Sequence of chain 3.A:
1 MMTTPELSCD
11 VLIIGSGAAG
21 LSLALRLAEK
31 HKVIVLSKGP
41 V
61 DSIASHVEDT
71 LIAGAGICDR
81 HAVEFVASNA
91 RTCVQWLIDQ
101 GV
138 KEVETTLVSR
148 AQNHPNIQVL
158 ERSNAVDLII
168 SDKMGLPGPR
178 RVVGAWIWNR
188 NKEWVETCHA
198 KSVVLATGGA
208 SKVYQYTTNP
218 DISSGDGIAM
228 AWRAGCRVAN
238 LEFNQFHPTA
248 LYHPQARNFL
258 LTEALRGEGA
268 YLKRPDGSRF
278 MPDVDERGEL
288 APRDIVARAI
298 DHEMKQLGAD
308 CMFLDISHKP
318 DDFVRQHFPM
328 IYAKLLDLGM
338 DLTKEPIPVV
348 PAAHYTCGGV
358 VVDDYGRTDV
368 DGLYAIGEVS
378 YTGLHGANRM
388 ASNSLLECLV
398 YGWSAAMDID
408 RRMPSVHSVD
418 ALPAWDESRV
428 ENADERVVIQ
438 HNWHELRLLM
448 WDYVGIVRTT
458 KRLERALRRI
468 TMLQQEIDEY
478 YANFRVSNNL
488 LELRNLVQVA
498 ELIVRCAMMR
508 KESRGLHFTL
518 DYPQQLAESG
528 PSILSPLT

The small molecule below binds the protein below.
Small molecule (SMILES): N[C@@H](CC(=O)O)C(=O)O

Binding-site contacts:
Ligand atom OD2 contacts residue GLY205 of chain 3.A at 4.0 Å.
Ligand atom OD1 contacts residue GLY17 of chain 3.A at 3.8 Å.
Ligand atom O contacts residue LEU392 of chain 3.A at 3.5 Å (h-bond).
Ligand atom N contacts residue CYS395 of chain 3.A at 3.1 Å.
Ligand atom CG contacts residue GLU375 of chain 3.A at 4.1 Å.
Ligand atom CA contacts residue ALA18 of chain 3.A at 4.3 Å (hydrophobic).
Ligand atom CA contacts residue SER391 of chain 3.A at 4.5 Å.
Ligand atom C contacts residue LEU392 of chain 3.A at 4.2 Å (hydrophobic).
Ligand atom O contacts residue SER391 of chain 3.A at 3.5 Å (h-bond).
Ligand atom OD1 contacts residue ALA203 of chain 3.A at 4.5 Å.
Ligand atom OD2 contacts residue GLU375 of chain 3.A at 3.0 Å (salt-bridge).
Ligand atom CA contacts residue CYS395 of chain 3.A at 4.3 Å (hydrophobic).
Ligand atom OXT contacts residue LEU392 of chain 3.A at 4.3 Å.
Ligand atom OXT contacts residue TYR352 of chain 3.A at 4.2 Å.
Ligand atom OD2 contacts residue ALA19 of chain 3.A at 3.9 Å.
Ligand atom CA contacts residue ALA19 of chain 3.A at 4.2 Å (hydrophobic).
Ligand atom N contacts residue SER391 of chain 3.A at 4.0 Å.
Ligand atom OD2 contacts residue GLY374 of chain 3.A at 3.7 Å.
Ligand atom N contacts residue GLY374 of chain 3.A at 3.9 Å.
Ligand atom C contacts residue SER391 of chain 3.A at 3.6 Å.
Ligand atom OD1 contacts residue ALA19 of chain 3.A at 3.6 Å.
Ligand atom N contacts residue ALA19 of chain 3.A at 3.4 Å.
Ligand atom CG contacts residue ALA19 of chain 3.A at 3.9 Å (hydrophobic).
Ligand atom OD1 contacts residue ALA18 of chain 3.A at 3.8 Å.
Ligand atom N contacts residue GLU375 of chain 3.A at 4.4 Å.
Ligand atom OXT contacts residue SER391 of chain 3.A at 3.2 Å.